Sequence of chain 1.D:
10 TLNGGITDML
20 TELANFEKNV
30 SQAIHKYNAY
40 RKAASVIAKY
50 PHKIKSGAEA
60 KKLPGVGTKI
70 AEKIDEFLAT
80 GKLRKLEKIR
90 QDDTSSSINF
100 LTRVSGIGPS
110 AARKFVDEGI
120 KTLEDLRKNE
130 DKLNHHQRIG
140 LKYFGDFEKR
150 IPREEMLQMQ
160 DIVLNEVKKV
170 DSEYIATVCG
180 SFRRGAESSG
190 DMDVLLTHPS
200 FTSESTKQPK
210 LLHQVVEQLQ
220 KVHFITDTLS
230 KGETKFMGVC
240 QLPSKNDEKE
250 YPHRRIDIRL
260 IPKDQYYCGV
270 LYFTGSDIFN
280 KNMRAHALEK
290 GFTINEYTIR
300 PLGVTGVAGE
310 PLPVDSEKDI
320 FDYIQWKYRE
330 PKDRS

A small-molecule ligand and the protein it binds are described below.
Small molecule (SMILES): Cc1cn([C@H]2C[C@H](O[P](=O)(O)OC[C@H]3O[C@@H](n4ccc(N)nc4=O)C[C@@H]3O[P](=O)(O)OC[C@H]3O[C@@H](n4cnc5c(=O)nc(N)[nH]c54)C[C@@H]3O[P](=O)(O)OC[C@H]3O[C@@H](n4cnc5c(=O)nc(N)[nH]c54)C[C@@H]3O)[C@@H](CO[P](=O)(O)O[C@H]3C[C@H](n4cnc5c(=O)nc(N)[nH]c54)O[C@@H]3COP(=O)(O)O)O2)c(=O)[nH]c1=O

Binding-site contacts:
Ligand atom OP1 contacts residue NA1 of chain 1.H at 2.7 Å (h-bond).
Ligand atom OP1 contacts residue LEU62 of chain 1.D at 3.6 Å (h-bond).
Ligand atom O4' contacts residue ALA38 of chain 1.D at 3.5 Å.
Ligand atom N7 contacts residue LYS35 of chain 1.D at 3.5 Å.
Ligand atom N1 contacts residue HIS34 of chain 1.D at 3.9 Å.
Ligand atom O5' contacts residue GLY66 of chain 1.D at 2.9 Å (h-bond).
Ligand atom OP1 contacts residue VAL65 of chain 1.D at 3.6 Å.
Ligand atom C3' contacts residue GLY66 of chain 1.D at 3.7 Å.
Ligand atom O3' contacts residue ILE69 of chain 1.D at 3.6 Å.
Ligand atom O3' contacts residue GLY64 of chain 1.D at 3.6 Å (h-bond).
Ligand atom P contacts residue ILE69 of chain 1.D at 3.7 Å.
Ligand atom O3' contacts residue VAL65 of chain 1.D at 3.8 Å.
Ligand atom OP2 contacts residue GLY66 of chain 1.D at 3.6 Å.
Ligand atom N3 contacts residue ALA38 of chain 1.D at 3.5 Å.
Ligand atom O3' contacts residue GLY66 of chain 1.D at 3.9 Å.
Ligand atom OP3 contacts residue GLU26 of chain 1.D at 3.8 Å.
Ligand atom OP2 contacts residue NA1 of chain 1.H at 3.6 Å.
Ligand atom OP3 contacts residue LYS35 of chain 1.D at 2.8 Å (salt-bridge).
Ligand atom OP1 contacts residue LYS68 of chain 1.D at 3.3 Å (salt-bridge).
Ligand atom OP2 contacts residue LYS68 of chain 1.D at 2.8 Å (salt-bridge).
Ligand atom OP1 contacts residue THR67 of chain 1.D at 3.9 Å.
Ligand atom OP2 contacts residue LYS68 of chain 1.D at 3.0 Å.
Ligand atom OP1 contacts residue LYS68 of chain 1.D at 3.4 Å (salt-bridge).
Ligand atom OP1 contacts residue GLY66 of chain 1.D at 3.2 Å (h-bond).
Ligand atom OP2 contacts residue THR67 of chain 1.D at 3.9 Å.
Ligand atom OP1 contacts residue GLY64 of chain 1.D at 2.7 Å (h-bond).
Ligand atom P contacts residue NA1 of chain 1.H at 3.6 Å.
Ligand atom OP1 contacts residue ILE69 of chain 1.D at 2.4 Å (h-bond).
Ligand atom P contacts residue LYS68 of chain 1.D at 3.5 Å.
Ligand atom C3' contacts residue LYS68 of chain 1.D at 3.7 Å.
Ligand atom C8 contacts residue LYS35 of chain 1.D at 3.5 Å.
Ligand atom OP1 contacts residue PRO63 of chain 1.D at 3.4 Å.
Ligand atom P contacts residue GLY64 of chain 1.D at 3.7 Å.
Ligand atom C5' contacts residue TYR39 of chain 1.D at 3.4 Å (hydrophobic).
Ligand atom P contacts residue LYS35 of chain 1.D at 3.8 Å.
Ligand atom O5' contacts residue LYS35 of chain 1.D at 3.6 Å.
Ligand atom P contacts residue LYS68 of chain 1.D at 3.6 Å.
Ligand atom O3' contacts residue LYS68 of chain 1.D at 3.8 Å.
Ligand atom P contacts residue GLY66 of chain 1.D at 3.6 Å.
Ligand atom O6 contacts residue HIS34 of chain 1.D at 3.8 Å.